Binding-site contacts:
Ligand atom C3 contacts residue ASN53 of chain 1.C at 3.5 Å.
Ligand atom C1 contacts residue ASN53 of chain 1.C at 1.4 Å.
Ligand atom N2 contacts residue ASN53 of chain 1.C at 3.4 Å (h-bond).
Ligand atom C7 contacts residue LEU46 of chain 1.C at 4.1 Å (hydrophobic).
Ligand atom C6 contacts residue ASN53 of chain 1.C at 3.6 Å.
Ligand atom O7 contacts residue LEU46 of chain 1.C at 4.3 Å.
Ligand atom O5 contacts residue ASN53 of chain 1.C at 1.5 Å (h-bond).
Ligand atom O7 contacts residue ASN53 of chain 1.C at 3.8 Å.
Ligand atom N2 contacts residue LEU46 of chain 1.C at 4.4 Å.
Ligand atom C8 contacts residue LEU46 of chain 1.C at 4.2 Å (hydrophobic).
Ligand atom C5 contacts residue ASN53 of chain 1.C at 2.9 Å.
Ligand atom C2 contacts residue ASN53 of chain 1.C at 2.3 Å.
Ligand atom C7 contacts residue ASN53 of chain 1.C at 4.0 Å.
Ligand atom C4 contacts residue ASN53 of chain 1.C at 3.5 Å.

This small molecule binds to this protein.
Small molecule (SMILES): CC(=O)N[C@@H]1[C@@H](O)[C@H](O)[C@@H](CO)O[C@H]1O

Sequence of chain 1.C:
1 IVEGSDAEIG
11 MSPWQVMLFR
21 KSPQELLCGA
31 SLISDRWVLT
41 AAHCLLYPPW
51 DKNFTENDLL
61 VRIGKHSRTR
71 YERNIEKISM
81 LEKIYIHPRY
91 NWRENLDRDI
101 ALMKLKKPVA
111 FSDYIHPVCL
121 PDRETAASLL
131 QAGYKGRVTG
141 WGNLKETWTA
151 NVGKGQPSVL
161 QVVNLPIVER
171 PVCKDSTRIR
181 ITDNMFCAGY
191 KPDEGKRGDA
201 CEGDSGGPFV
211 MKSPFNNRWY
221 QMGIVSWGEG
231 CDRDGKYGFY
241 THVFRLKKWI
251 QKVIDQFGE